Sequence of chain 1.D:
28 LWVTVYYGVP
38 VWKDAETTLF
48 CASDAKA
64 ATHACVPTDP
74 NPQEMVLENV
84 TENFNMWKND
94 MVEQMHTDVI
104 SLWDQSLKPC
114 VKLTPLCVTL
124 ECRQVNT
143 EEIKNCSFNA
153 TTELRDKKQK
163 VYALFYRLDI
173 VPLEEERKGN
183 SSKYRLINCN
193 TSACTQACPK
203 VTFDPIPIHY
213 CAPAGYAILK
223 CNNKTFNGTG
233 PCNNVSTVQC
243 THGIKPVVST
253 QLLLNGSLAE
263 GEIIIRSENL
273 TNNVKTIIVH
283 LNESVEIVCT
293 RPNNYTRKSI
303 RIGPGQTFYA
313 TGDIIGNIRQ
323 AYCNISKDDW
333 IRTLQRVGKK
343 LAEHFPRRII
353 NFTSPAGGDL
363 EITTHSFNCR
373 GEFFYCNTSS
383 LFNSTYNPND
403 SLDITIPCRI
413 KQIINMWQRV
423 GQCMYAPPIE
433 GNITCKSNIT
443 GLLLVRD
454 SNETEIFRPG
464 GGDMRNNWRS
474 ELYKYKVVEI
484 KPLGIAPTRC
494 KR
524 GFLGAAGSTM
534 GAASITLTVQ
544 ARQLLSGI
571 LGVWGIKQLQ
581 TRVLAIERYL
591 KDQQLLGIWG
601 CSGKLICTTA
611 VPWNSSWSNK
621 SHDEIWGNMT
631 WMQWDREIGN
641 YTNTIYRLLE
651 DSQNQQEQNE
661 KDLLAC

Binding-site contacts:
Ligand atom C6 contacts residue ASN274 of chain 1.D at 4.2 Å.
Ligand atom C4 contacts residue ASN271 of chain 1.D at 4.3 Å.
Ligand atom C1 contacts residue ASN271 of chain 1.D at 1.5 Å.
Ligand atom O5 contacts residue ASN271 of chain 1.D at 2.4 Å (h-bond).
Ligand atom C1 contacts residue ASN274 of chain 1.D at 3.9 Å.
Ligand atom C5 contacts residue ASN274 of chain 1.D at 4.3 Å.
Ligand atom C8 contacts residue THR273 of chain 1.D at 3.9 Å.
Ligand atom C2 contacts residue THR273 of chain 1.D at 3.6 Å.
Ligand atom C1 contacts residue THR273 of chain 1.D at 3.6 Å.
Ligand atom O6 contacts residue ASN274 of chain 1.D at 3.1 Å (h-bond).
Ligand atom C2 contacts residue ASN271 of chain 1.D at 2.5 Å.
Ligand atom C7 contacts residue THR273 of chain 1.D at 3.8 Å.
Ligand atom O5 contacts residue ASN274 of chain 1.D at 3.6 Å.
Ligand atom N2 contacts residue THR273 of chain 1.D at 2.9 Å (h-bond).
Ligand atom O3 contacts residue THR273 of chain 1.D at 4.3 Å.
Ligand atom O7 contacts residue ASN271 of chain 1.D at 3.5 Å (h-bond).
Ligand atom N2 contacts residue ASN271 of chain 1.D at 2.9 Å (h-bond).
Ligand atom C3 contacts residue THR273 of chain 1.D at 3.7 Å.
Ligand atom C3 contacts residue ASN271 of chain 1.D at 3.7 Å.
Ligand atom C8 contacts residue ASN271 of chain 1.D at 3.7 Å.
Ligand atom C7 contacts residue ASN271 of chain 1.D at 3.4 Å.
Ligand atom C5 contacts residue ASN271 of chain 1.D at 3.7 Å.

This protein binds this small molecule.
Small molecule (SMILES): CC(=O)N[C@H]1[C@H](O[C@H]2[C@H](O)[C@@H](NC(C)=O)CO[C@@H]2CO)O[C@H](CO)[C@@H](O)[C@@H]1O